Binding-site contacts:
Ligand atom C8 contacts residue ASN14 of chain 1.C at 4.0 Å.
Ligand atom C7 contacts residue ASN45 of chain 1.C at 3.6 Å.
Ligand atom O7 contacts residue THR13 of chain 1.C at 3.1 Å (h-bond).
Ligand atom O7 contacts residue TYR12 of chain 1.C at 3.1 Å.
Ligand atom N2 contacts residue TYR12 of chain 1.C at 3.6 Å.
Ligand atom N2 contacts residue ASN45 of chain 1.C at 3.0 Å (h-bond).
Ligand atom C2 contacts residue ASN45 of chain 1.C at 2.6 Å.
Ligand atom C7 contacts residue THR13 of chain 1.C at 4.2 Å.
Ligand atom O7 contacts residue ASN14 of chain 1.C at 3.5 Å (h-bond).
Ligand atom C1 contacts residue ASN45 of chain 1.C at 1.4 Å.
Ligand atom C5 contacts residue ASN45 of chain 1.C at 3.7 Å.
Ligand atom C8 contacts residue ASN45 of chain 1.C at 3.3 Å.
Ligand atom C7 contacts residue ASN14 of chain 1.C at 4.2 Å.
Ligand atom C7 contacts residue TYR12 of chain 1.C at 3.9 Å (hydrophobic).
Ligand atom O5 contacts residue ASN45 of chain 1.C at 2.4 Å (h-bond).
Ligand atom C4 contacts residue ASN45 of chain 1.C at 4.3 Å.
Ligand atom C3 contacts residue ASN45 of chain 1.C at 3.9 Å.

Sequence of chain 1.C:
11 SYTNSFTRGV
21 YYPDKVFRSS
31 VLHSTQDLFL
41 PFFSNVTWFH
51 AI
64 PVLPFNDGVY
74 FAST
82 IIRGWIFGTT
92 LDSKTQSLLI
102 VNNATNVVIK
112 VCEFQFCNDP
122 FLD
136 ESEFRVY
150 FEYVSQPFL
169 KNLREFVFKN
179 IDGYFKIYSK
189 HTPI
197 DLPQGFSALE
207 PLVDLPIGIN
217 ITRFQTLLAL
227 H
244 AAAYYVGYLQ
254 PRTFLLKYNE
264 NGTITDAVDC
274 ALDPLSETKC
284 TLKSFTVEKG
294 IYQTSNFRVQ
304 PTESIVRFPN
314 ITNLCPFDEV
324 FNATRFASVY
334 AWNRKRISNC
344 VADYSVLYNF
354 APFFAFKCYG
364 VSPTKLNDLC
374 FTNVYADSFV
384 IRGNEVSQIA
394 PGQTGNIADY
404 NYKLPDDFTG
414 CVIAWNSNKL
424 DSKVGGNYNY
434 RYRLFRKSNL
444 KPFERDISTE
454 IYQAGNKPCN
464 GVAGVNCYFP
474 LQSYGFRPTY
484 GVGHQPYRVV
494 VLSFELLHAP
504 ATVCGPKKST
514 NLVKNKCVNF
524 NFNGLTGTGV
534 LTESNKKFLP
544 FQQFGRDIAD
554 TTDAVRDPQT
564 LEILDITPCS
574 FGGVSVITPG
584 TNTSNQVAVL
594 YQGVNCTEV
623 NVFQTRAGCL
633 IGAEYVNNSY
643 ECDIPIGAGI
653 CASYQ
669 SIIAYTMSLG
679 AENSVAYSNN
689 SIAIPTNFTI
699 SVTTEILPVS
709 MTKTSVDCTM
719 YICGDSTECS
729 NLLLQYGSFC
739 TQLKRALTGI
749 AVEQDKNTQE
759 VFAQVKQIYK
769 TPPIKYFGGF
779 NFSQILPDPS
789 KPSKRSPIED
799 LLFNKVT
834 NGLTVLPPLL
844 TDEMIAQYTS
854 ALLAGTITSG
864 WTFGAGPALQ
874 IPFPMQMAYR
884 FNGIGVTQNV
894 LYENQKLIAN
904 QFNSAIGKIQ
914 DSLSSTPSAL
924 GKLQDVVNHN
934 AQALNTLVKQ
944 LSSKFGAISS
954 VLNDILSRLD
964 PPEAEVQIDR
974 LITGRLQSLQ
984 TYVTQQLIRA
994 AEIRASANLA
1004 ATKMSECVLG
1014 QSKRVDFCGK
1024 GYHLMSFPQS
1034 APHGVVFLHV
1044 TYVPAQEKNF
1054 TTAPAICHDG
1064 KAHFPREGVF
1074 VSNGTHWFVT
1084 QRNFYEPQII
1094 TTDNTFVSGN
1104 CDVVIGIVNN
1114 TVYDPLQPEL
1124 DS

A small-molecule ligand and the protein it binds are described below.
Small molecule (SMILES): CC(=O)N[C@@H]1[C@@H](O)[C@H](O)[C@@H](CO)O[C@H]1O